The protein below binds the small molecule below.
Small molecule (SMILES): CC(=O)N[C@@H]1[C@@H](O)[C@H](O)[C@@H](CO)O[C@H]1O

Binding-site contacts:
Ligand atom C5 contacts residue ASN799 of chain 1.C at 3.8 Å.
Ligand atom C3 contacts residue ASN799 of chain 1.C at 3.9 Å.
Ligand atom C7 contacts residue ASN799 of chain 1.C at 3.3 Å.
Ligand atom N2 contacts residue ASN799 of chain 1.C at 2.9 Å (h-bond).
Ligand atom C8 contacts residue ASN799 of chain 1.C at 4.4 Å.
Ligand atom O5 contacts residue ASN799 of chain 1.C at 2.4 Å (h-bond).
Ligand atom C2 contacts residue ASN799 of chain 1.C at 2.5 Å.
Ligand atom O7 contacts residue ASN1159 of chain 1.C at 3.8 Å.
Ligand atom O7 contacts residue ASN799 of chain 1.C at 3.3 Å (h-bond).
Ligand atom C1 contacts residue ASN799 of chain 1.C at 1.5 Å.
Ligand atom C4 contacts residue ASN799 of chain 1.C at 4.3 Å.

Sequence of chain 1.C:
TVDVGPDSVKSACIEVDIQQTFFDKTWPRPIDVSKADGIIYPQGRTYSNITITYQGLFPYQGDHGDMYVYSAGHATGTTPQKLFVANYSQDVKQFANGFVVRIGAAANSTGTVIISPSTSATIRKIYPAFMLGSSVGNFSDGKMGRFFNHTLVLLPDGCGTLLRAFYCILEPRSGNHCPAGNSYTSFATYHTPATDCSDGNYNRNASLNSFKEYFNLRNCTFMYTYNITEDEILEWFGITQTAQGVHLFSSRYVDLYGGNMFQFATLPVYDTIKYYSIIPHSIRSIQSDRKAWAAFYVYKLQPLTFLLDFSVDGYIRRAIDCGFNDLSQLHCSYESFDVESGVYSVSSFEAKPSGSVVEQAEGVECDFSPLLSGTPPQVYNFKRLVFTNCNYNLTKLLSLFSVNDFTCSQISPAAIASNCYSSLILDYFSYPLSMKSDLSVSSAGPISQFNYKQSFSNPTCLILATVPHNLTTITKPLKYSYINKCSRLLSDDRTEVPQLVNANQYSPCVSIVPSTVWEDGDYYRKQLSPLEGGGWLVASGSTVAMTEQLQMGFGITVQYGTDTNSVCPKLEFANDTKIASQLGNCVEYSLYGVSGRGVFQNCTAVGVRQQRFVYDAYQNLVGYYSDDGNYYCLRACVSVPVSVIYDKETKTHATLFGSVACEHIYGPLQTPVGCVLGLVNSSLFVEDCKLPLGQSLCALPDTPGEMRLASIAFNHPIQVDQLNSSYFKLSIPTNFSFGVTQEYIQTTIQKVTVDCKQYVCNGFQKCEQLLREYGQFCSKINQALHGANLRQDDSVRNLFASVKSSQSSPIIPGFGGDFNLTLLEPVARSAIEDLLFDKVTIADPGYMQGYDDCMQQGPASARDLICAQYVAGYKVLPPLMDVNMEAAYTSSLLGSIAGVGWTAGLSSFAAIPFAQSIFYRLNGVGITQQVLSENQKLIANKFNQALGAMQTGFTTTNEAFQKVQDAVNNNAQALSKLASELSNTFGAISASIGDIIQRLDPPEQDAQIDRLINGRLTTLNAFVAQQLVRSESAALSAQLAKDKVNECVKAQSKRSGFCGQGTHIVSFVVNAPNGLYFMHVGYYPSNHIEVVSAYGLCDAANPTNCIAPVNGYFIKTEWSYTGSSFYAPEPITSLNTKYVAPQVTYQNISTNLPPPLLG